Binding-site contacts:
Ligand atom C1D contacts residue PHE420 of chain 1.A at 3.4 Å (hydrophobic).
Ligand atom CBA contacts residue ASP407 of chain 1.A at 3.3 Å.
Ligand atom NA contacts residue HIS419 of chain 1.A at 2.4 Å (h-bond).
Ligand atom CMB contacts residue GLY398 of chain 1.A at 3.3 Å.
Ligand atom C4C contacts residue VAL287 of chain 1.A at 3.4 Å (hydrophobic).
Ligand atom FE contacts residue HIS419 of chain 1.A at 2.1 Å.
Ligand atom C3C contacts residue VAL423 of chain 1.A at 3.4 Å (hydrophobic).
Ligand atom CMA contacts residue HIS333 of chain 1.A at 3.1 Å.
Ligand atom CBD contacts residue PHE420 of chain 1.A at 3.5 Å (hydrophobic).
Ligand atom O11 contacts residue TYR288 of chain 1.A at 3.1 Å (h-bond).
Ligand atom C3D contacts residue PHE420 of chain 1.A at 3.5 Å (hydrophobic).
Ligand atom ND contacts residue HIS419 of chain 1.A at 2.9 Å (h-bond).
Ligand atom CBA contacts residue HIS333 of chain 1.A at 3.4 Å.
Ligand atom O2D contacts residue ARG481 of chain 1.A at 2.9 Å (salt-bridge).
Ligand atom C15 contacts residue GLY395 of chain 1.A at 3.3 Å.
Ligand atom CMB contacts residue VAL399 of chain 1.A at 3.5 Å (hydrophobic).
Ligand atom C1B contacts residue HIS419 of chain 1.A at 3.3 Å.
Ligand atom CBC contacts residue VAL287 of chain 1.A at 3.0 Å (hydrophobic).
Ligand atom C4A contacts residue HIS419 of chain 1.A at 3.1 Å.
Ligand atom O1D contacts residue ARG481 of chain 1.A at 3.2 Å (salt-bridge).
Ligand atom C4C contacts residue VAL423 of chain 1.A at 3.2 Å (hydrophobic).
Ligand atom CGD contacts residue ARG481 of chain 1.A at 3.3 Å.
Ligand atom O2A contacts residue HIS411 of chain 1.A at 3.0 Å.
Ligand atom CHA contacts residue HIS334 of chain 1.A at 3.2 Å.
Ligand atom C4A contacts residue HIS333 of chain 1.A at 3.5 Å.
Ligand atom C2D contacts residue PHE420 of chain 1.A at 3.2 Å (hydrophobic).
Ligand atom O2D contacts residue TRP170 of chain 1.A at 3.3 Å (h-bond).
Ligand atom CMC contacts residue PHE391 of chain 1.A at 3.5 Å (hydrophobic).
Ligand atom NB contacts residue HIS419 of chain 1.A at 2.8 Å.
Ligand atom C3A contacts residue HIS333 of chain 1.A at 3.4 Å.
Ligand atom CMA contacts residue LEU401 of chain 1.A at 3.3 Å (hydrophobic).
Ligand atom C3C contacts residue VAL287 of chain 1.A at 3.3 Å (hydrophobic).
Ligand atom C26 contacts residue GLY395 of chain 1.A at 3.5 Å.
Ligand atom O1D contacts residue LEU416 of chain 1.A at 3.2 Å.
Ligand atom O2A contacts residue ASP407 of chain 1.A at 2.8 Å (salt-bridge).
Ligand atom C1A contacts residue HIS419 of chain 1.A at 3.2 Å.
Ligand atom CHB contacts residue GLY398 of chain 1.A at 3.1 Å.
Ligand atom C18 contacts residue GLY360 of chain 1.A at 3.4 Å.
Ligand atom CHD contacts residue VAL287 of chain 1.A at 3.4 Å (hydrophobic).
Ligand atom O1A contacts residue HIS334 of chain 1.A at 3.1 Å (h-bond).

The protein below binds the small molecule below.
Small molecule (SMILES): C=Cc1c(C)c2n3c1=CC1=[N+]4C(=Cc5c(CCC(=O)O)c(C)c6n5[Fe]34[N+]3=C(C=2)C([C@@H](O)CC/C=C(/C)CCC=C(C)CCC=C(C)C)=C(C)C3=C6)C(CCC(=O)O)=C1C

Sequence of chain 1.A:
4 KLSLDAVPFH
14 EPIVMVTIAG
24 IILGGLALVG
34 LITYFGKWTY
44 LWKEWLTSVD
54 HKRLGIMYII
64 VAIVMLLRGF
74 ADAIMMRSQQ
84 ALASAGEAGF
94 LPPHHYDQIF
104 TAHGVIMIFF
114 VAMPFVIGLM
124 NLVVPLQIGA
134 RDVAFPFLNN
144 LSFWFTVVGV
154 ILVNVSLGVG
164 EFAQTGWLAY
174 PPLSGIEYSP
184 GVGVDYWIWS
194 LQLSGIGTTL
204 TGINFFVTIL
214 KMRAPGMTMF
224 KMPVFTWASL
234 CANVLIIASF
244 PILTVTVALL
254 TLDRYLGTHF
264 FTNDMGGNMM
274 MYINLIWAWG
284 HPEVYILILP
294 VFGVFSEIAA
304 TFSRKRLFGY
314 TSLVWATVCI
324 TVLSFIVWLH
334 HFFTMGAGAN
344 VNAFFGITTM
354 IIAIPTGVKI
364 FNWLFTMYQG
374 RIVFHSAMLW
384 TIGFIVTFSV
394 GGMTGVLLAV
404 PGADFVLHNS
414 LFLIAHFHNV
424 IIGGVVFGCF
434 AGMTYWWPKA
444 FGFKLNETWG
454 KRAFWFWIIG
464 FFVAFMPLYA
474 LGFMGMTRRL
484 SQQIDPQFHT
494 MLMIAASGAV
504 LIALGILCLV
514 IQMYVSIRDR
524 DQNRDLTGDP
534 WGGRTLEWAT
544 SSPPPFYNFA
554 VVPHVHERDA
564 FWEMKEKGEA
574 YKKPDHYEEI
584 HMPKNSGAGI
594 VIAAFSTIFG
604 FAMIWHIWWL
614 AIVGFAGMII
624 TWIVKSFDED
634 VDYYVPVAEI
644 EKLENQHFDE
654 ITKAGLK

Sequence of chain 1.B:
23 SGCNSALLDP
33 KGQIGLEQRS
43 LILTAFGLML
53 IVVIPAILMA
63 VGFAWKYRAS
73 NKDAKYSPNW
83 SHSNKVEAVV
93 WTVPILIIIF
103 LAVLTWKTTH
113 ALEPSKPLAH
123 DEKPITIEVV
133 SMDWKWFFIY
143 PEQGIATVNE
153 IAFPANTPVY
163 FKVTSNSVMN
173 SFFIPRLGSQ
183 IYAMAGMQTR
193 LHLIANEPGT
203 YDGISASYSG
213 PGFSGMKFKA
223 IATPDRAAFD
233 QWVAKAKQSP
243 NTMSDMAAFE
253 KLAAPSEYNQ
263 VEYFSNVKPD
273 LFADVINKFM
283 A